Binding-site contacts:
Ligand atom S13 contacts residue O1 of chain 1.E at 2.7 Å (h-bond).
Ligand atom O1A contacts residue GLY157 of chain 1.A at 3.2 Å.
Ligand atom O3' contacts residue ASP501 of chain 1.A at 2.7 Å (salt-bridge).
Ligand atom C10 contacts residue HIS691 of chain 1.A at 3.4 Å.
Ligand atom O4' contacts residue GLY474 of chain 1.A at 3.1 Å.
Ligand atom N19 contacts residue GLY796 of chain 1.A at 3.0 Å (h-bond).
Ligand atom O17 contacts residue GLN797 of chain 1.A at 3.3 Å (h-bond).
Ligand atom O6 contacts residue ARG523 of chain 1.A at 2.9 Å (salt-bridge).
Ligand atom N20 contacts residue ASN779 of chain 1.A at 3.1 Å (h-bond).
Ligand atom S12 contacts residue TYR156 of chain 1.A at 3.3 Å (h-bond).
Ligand atom O1B contacts residue HIS691 of chain 1.A at 3.3 Å.
Ligand atom N15 contacts residue HIS685 of chain 1.A at 3.0 Å (h-bond).
Ligand atom N20 contacts residue GLN482 of chain 1.A at 3.3 Å (h-bond).
Ligand atom N2 contacts residue ASP553 of chain 1.A at 3.0 Å (salt-bridge).
Ligand atom O2A contacts residue HIS480 of chain 1.A at 2.6 Å (h-bond).
Ligand atom C12 contacts residue O1 of chain 1.E at 3.0 Å.
Ligand atom C13 contacts residue O1 of chain 1.E at 3.2 Å.
Ligand atom C8 contacts residue LYS159 of chain 1.A at 3.3 Å.
Ligand atom O1B contacts residue GLN693 of chain 1.A at 3.2 Å (h-bond).
Ligand atom S12 contacts residue 6MO1 of chain 1.D at 2.5 Å.
Ligand atom O2' contacts residue ASP501 of chain 1.A at 2.8 Å (salt-bridge).
Ligand atom S13 contacts residue 6MO1 of chain 1.D at 2.5 Å.
Ligand atom N7 contacts residue SER160 of chain 1.A at 2.8 Å (h-bond).
Ligand atom N22 contacts residue HIS480 of chain 1.A at 3.0 Å (h-bond).
Ligand atom N19 contacts residue ASN779 of chain 1.A at 2.9 Å (h-bond).
Ligand atom O17 contacts residue HIS685 of chain 1.A at 3.0 Å (h-bond).
Ligand atom S12 contacts residue TRP158 of chain 1.A at 3.3 Å (h-bond).
Ligand atom O2A contacts residue ASN476 of chain 1.A at 2.6 Å (h-bond).
Ligand atom N1 contacts residue ASP553 of chain 1.A at 2.7 Å (salt-bridge).
Ligand atom S12 contacts residue O1 of chain 1.E at 1.9 Å (h-bond).
Ligand atom O2B contacts residue GLN693 of chain 1.A at 2.8 Å (h-bond).
Ligand atom S12 contacts residue O1 of chain 1.F at 2.7 Å (h-bond).
Ligand atom N18 contacts residue ALA683 of chain 1.A at 3.0 Å (h-bond).
Ligand atom O3A contacts residue HIS480 of chain 1.A at 3.1 Å.
Ligand atom O17 contacts residue ARG368 of chain 1.A at 3.1 Å (salt-bridge).
Ligand atom S13 contacts residue SER189 of chain 1.A at 3.1 Å (h-bond).
Ligand atom N2 contacts residue HIS500 of chain 1.A at 3.0 Å (h-bond).
Ligand atom O1A contacts residue TRP158 of chain 1.A at 2.6 Å (h-bond).
Ligand atom O2B contacts residue TRP158 of chain 1.A at 3.2 Å.
Ligand atom O1B contacts residue SER692 of chain 1.A at 2.4 Å (h-bond).

A protein and the small-molecule ligand that binds it are described below.
Small molecule (SMILES): NC1=NC(=O)C2=N[C@H]3C(S)=C(S)[C@@H](CO[P](=O)(O)O[P](=O)(O)OC[C@H]4O[C@@H](n5cnc6c(=O)[nH]c(N)nc65)[C@H](O)[C@@H]4O)O[C@H]3NC2=N1

Sequence of chain 1.A:
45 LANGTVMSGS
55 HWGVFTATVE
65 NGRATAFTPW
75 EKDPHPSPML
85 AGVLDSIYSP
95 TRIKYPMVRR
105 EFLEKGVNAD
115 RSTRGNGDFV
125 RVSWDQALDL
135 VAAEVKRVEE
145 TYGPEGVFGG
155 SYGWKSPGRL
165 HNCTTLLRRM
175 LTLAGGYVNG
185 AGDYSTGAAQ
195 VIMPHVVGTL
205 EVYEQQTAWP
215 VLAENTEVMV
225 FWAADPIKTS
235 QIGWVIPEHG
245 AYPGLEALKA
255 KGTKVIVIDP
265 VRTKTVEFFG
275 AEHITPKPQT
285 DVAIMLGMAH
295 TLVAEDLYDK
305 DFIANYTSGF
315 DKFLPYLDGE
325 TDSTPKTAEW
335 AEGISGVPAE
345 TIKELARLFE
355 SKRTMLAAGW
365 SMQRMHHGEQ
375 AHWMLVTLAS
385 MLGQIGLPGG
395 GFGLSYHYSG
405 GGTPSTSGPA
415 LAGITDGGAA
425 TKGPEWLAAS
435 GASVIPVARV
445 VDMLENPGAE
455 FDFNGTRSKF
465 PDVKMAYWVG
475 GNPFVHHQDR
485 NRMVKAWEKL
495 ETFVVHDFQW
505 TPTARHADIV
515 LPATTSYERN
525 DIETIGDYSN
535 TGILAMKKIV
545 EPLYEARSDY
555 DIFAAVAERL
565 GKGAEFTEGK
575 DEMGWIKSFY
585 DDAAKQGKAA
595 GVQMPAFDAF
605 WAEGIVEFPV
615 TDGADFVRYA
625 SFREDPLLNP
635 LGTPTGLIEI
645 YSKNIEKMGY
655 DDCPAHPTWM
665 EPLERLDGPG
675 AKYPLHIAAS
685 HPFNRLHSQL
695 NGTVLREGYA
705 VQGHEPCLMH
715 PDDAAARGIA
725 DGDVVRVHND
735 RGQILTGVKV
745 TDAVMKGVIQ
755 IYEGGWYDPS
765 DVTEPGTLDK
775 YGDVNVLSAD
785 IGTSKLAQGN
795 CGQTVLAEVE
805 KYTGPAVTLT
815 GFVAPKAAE